This protein binds this small molecule.
Small molecule (SMILES): NC(=O)c1csc([C@@H]2O[C@H](CO)[C@@H](O)[C@H]2O)n1

Sequence of chain 1.A:
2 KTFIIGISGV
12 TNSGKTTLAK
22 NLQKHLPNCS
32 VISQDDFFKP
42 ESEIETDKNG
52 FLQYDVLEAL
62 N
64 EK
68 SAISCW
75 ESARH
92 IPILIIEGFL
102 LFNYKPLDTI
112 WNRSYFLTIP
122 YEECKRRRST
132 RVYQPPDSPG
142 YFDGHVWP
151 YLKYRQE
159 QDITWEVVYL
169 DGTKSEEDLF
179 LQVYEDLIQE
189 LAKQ

Binding-site contacts:
Ligand atom C1M contacts residue TYR134 of chain 1.A at 3.9 Å (hydrophobic).
Ligand atom S1J contacts residue PRO136 of chain 1.A at 4.2 Å.
Ligand atom C1' contacts residue ARG129 of chain 1.A at 3.9 Å.
Ligand atom C4' contacts residue THR12 of chain 1.A at 4.1 Å.
Ligand atom O5' contacts residue PHE100 of chain 1.A at 4.0 Å.
Ligand atom C1F contacts residue GLN135 of chain 1.A at 3.3 Å.
Ligand atom C1' contacts residue TYR134 of chain 1.A at 3.9 Å (hydrophobic).
Ligand atom O5' contacts residue THR12 of chain 1.A at 4.2 Å.
Ligand atom O3' contacts residue ASP56 of chain 1.A at 2.6 Å (salt-bridge).
Ligand atom C4' contacts residue ARG129 of chain 1.A at 3.8 Å.
Ligand atom C1F contacts residue PRO136 of chain 1.A at 4.0 Å (hydrophobic).
Ligand atom N1H contacts residue TYR55 of chain 1.A at 4.2 Å.
Ligand atom C5' contacts residue PHE100 of chain 1.A at 3.5 Å (hydrophobic).
Ligand atom C1F contacts residue TYR55 of chain 1.A at 3.9 Å (hydrophobic).
Ligand atom O1B contacts residue PHE39 of chain 1.A at 3.4 Å.
Ligand atom C1L contacts residue TYR55 of chain 1.A at 3.9 Å (hydrophobic).
Ligand atom O2' contacts residue ARG129 of chain 1.A at 2.6 Å (salt-bridge).
Ligand atom O3' contacts residue VAL147 of chain 1.A at 4.1 Å.
Ligand atom O2' contacts residue TYR142 of chain 1.A at 4.0 Å.
Ligand atom O4' contacts residue PHE39 of chain 1.A at 3.8 Å.
Ligand atom O5' contacts residue ASP36 of chain 1.A at 2.8 Å (salt-bridge).
Ligand atom S1J contacts residue TYR134 of chain 1.A at 3.9 Å.
Ligand atom C1K contacts residue GLN135 of chain 1.A at 3.6 Å.
Ligand atom O2' contacts residue TYR55 of chain 1.A at 4.2 Å.
Ligand atom C3' contacts residue ARG129 of chain 1.A at 3.7 Å.
Ligand atom C1K contacts residue TYR55 of chain 1.A at 4.0 Å (hydrophobic).
Ligand atom O3' contacts residue ARG129 of chain 1.A at 2.8 Å (salt-bridge).
Ligand atom C2' contacts residue ASP56 of chain 1.A at 3.2 Å.
Ligand atom N1A contacts residue PRO136 of chain 1.A at 4.3 Å.
Ligand atom C2' contacts residue TYR55 of chain 1.A at 4.0 Å (hydrophobic).
Ligand atom N1A contacts residue TYR55 of chain 1.A at 4.1 Å.
Ligand atom O3' contacts residue THR12 of chain 1.A at 4.1 Å.
Ligand atom O2' contacts residue ASP56 of chain 1.A at 3.0 Å (salt-bridge).
Ligand atom N1H contacts residue PHE39 of chain 1.A at 4.0 Å.
Ligand atom C2' contacts residue ARG129 of chain 1.A at 3.7 Å.
Ligand atom C3' contacts residue ASP56 of chain 1.A at 3.2 Å.
Ligand atom C5' contacts residue ASP36 of chain 1.A at 3.7 Å.
Ligand atom C1L contacts residue GLN135 of chain 1.A at 3.9 Å.
Ligand atom O4' contacts residue ASP36 of chain 1.A at 4.3 Å.
Ligand atom N1A contacts residue GLN135 of chain 1.A at 2.6 Å (h-bond).